The protein below binds the small molecule below.
Small molecule (SMILES): OC[C@H]1O[C@H](O)[C@H](O)[C@@H](O)[C@@H]1O

Binding-site contacts:
Ligand atom O1 contacts residue ASN571 of chain 2.A at 4.2 Å.
Ligand atom O5 contacts residue PLP1 of chain 2.F at 4.4 Å.
Ligand atom O1 contacts residue GLY140 of chain 2.A at 3.8 Å.
Ligand atom O1 contacts residue THR768 of chain 2.A at 3.7 Å.
Ligand atom O5 contacts residue SER766 of chain 2.A at 3.6 Å.
Ligand atom C6 contacts residue GLY767 of chain 2.A at 4.0 Å.
Ligand atom C5 contacts residue GLY767 of chain 2.A at 3.8 Å.
Ligand atom C1 contacts residue ASN571 of chain 2.A at 3.6 Å.
Ligand atom C6 contacts residue GLU764 of chain 2.A at 2.9 Å.
Ligand atom O2 contacts residue LEU144 of chain 2.A at 3.8 Å.
Ligand atom C5 contacts residue PLP1 of chain 2.F at 3.9 Å.
Ligand atom C5 contacts residue GLU764 of chain 2.A at 4.4 Å.
Ligand atom O3 contacts residue HIS379 of chain 2.A at 3.0 Å.
Ligand atom O3 contacts residue LEU141 of chain 2.A at 3.4 Å.
Ligand atom C1 contacts residue GLY767 of chain 2.A at 3.4 Å.
Ligand atom O2 contacts residue HIS379 of chain 2.A at 3.0 Å (h-bond).
Ligand atom O6 contacts residue PLP1 of chain 2.F at 4.1 Å.
Ligand atom C6 contacts residue PLP1 of chain 2.F at 4.3 Å.
Ligand atom C3 contacts residue GLY140 of chain 2.A at 4.3 Å.
Ligand atom C2 contacts residue HIS379 of chain 2.A at 3.5 Å.
Ligand atom C3 contacts residue HIS379 of chain 2.A at 3.9 Å.
Ligand atom O2 contacts residue ASN571 of chain 2.A at 3.2 Å (h-bond).
Ligand atom C2 contacts residue ASN571 of chain 2.A at 3.8 Å.
Ligand atom O6 contacts residue GLU764 of chain 2.A at 2.5 Å (salt-bridge).
Ligand atom O1 contacts residue PLP1 of chain 2.F at 3.7 Å.
Ligand atom C1 contacts residue SER766 of chain 2.A at 3.8 Å.
Ligand atom C6 contacts residue SER766 of chain 2.A at 4.4 Å.
Ligand atom O6 contacts residue LYS662 of chain 2.A at 3.2 Å (salt-bridge).
Ligand atom O5 contacts residue GLY767 of chain 2.A at 2.9 Å (h-bond).
Ligand atom C3 contacts residue LEU141 of chain 2.A at 4.0 Å (hydrophobic).
Ligand atom O6 contacts residue TYR661 of chain 2.A at 4.2 Å.
Ligand atom O1 contacts residue GLY767 of chain 2.A at 3.9 Å.

Sequence of chain 2.A:
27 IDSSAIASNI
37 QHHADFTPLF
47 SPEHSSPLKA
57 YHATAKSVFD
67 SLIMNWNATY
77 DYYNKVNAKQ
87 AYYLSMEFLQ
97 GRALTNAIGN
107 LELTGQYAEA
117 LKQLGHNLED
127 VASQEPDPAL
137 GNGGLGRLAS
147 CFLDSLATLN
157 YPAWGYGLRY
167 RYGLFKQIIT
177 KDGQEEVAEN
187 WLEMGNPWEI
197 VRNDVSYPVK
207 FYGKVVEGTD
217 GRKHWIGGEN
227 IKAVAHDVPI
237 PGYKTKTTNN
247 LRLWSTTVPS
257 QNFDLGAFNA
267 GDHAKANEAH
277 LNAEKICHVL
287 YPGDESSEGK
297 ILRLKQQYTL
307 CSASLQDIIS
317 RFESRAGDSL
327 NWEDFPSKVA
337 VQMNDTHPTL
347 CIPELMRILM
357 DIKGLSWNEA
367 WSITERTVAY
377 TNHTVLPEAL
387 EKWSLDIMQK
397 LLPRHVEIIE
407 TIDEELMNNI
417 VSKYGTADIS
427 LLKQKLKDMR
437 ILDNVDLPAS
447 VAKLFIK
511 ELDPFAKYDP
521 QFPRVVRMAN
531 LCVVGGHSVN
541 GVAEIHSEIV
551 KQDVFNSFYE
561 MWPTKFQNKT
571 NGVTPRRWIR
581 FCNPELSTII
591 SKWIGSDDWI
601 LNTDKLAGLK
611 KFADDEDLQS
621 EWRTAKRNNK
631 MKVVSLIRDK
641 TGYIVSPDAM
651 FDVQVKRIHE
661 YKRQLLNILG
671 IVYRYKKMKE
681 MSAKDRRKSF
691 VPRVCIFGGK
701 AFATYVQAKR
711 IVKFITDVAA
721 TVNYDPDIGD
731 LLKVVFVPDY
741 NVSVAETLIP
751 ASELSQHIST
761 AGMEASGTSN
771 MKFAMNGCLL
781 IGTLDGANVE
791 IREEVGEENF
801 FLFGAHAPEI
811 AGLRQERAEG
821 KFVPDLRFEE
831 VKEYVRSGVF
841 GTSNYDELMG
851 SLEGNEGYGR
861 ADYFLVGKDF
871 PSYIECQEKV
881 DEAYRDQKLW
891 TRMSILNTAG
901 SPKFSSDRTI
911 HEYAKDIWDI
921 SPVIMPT